Binding-site contacts:
Ligand atom C1 contacts residue ASN92 of chain 2.A at 3.9 Å.
Ligand atom C5 contacts residue PHE94 of chain 2.A at 4.2 Å (hydrophobic).
Ligand atom C2 contacts residue PHE94 of chain 2.A at 4.3 Å (hydrophobic).
Ligand atom O6 contacts residue PRO25 of chain 1.B at 3.9 Å.
Ligand atom C1 contacts residue HIS54 of chain 2.A at 3.6 Å.
Ligand atom O6 contacts residue PHE26 of chain 1.B at 3.3 Å.
Ligand atom O6 contacts residue THR95 of chain 2.A at 3.0 Å (h-bond).
Ligand atom O6 contacts residue GLY27 of chain 1.B at 3.5 Å (h-bond).
Ligand atom O3 contacts residue TRP16 of chain 2.A at 3.8 Å.
Ligand atom O2 contacts residue TRP16 of chain 2.A at 3.3 Å.
Ligand atom C1 contacts residue GLC1 of chain 2.I at 4.1 Å.
Ligand atom C1 contacts residue TRP16 of chain 2.A at 4.2 Å (hydrophobic).
Ligand atom C6 contacts residue ARG23 of chain 2.A at 4.0 Å.
Ligand atom O3 contacts residue LYS289 of chain 2.A at 3.1 Å (salt-bridge).
Ligand atom O4 contacts residue PRO25 of chain 1.B at 2.7 Å (h-bond).
Ligand atom O6 contacts residue ARG23 of chain 2.A at 3.9 Å.
Ligand atom O4 contacts residue PHE26 of chain 1.B at 3.5 Å.
Ligand atom O1 contacts residue ASP57 of chain 2.A at 2.6 Å (salt-bridge).
Ligand atom C2 contacts residue TRP16 of chain 2.A at 4.2 Å (hydrophobic).
Ligand atom C6 contacts residue PRO25 of chain 1.B at 3.5 Å (hydrophobic).
Ligand atom C4 contacts residue LYS289 of chain 2.A at 4.3 Å.
Ligand atom C3 contacts residue LYS289 of chain 2.A at 4.3 Å.
Ligand atom O4 contacts residue LYS289 of chain 2.A at 3.6 Å.
Ligand atom C3 contacts residue PHE94 of chain 2.A at 4.3 Å (hydrophobic).
Ligand atom O5 contacts residue THR95 of chain 2.A at 4.1 Å.
Ligand atom C1 contacts residue ASP57 of chain 2.A at 4.0 Å.
Ligand atom C5 contacts residue PHE26 of chain 1.B at 4.4 Å (hydrophobic).
Ligand atom O1 contacts residue TRP16 of chain 2.A at 3.9 Å.
Ligand atom C6 contacts residue THR95 of chain 2.A at 4.1 Å.
Ligand atom C6 contacts residue PHE26 of chain 1.B at 4.2 Å (hydrophobic).
Ligand atom O1 contacts residue HIS54 of chain 2.A at 3.2 Å (h-bond).
Ligand atom C1 contacts residue PHE94 of chain 2.A at 3.5 Å (hydrophobic).
Ligand atom C5 contacts residue THR95 of chain 2.A at 4.0 Å.
Ligand atom C3 contacts residue GLC1 of chain 2.I at 4.0 Å.
Ligand atom O1 contacts residue ASN92 of chain 2.A at 4.0 Å.
Ligand atom C4 contacts residue PRO25 of chain 1.B at 3.6 Å (hydrophobic).
Ligand atom O1 contacts residue PHE94 of chain 2.A at 4.4 Å.
Ligand atom O3 contacts residue GLC1 of chain 2.I at 4.0 Å.
Ligand atom C5 contacts residue PRO25 of chain 1.B at 3.9 Å (hydrophobic).
Ligand atom O2 contacts residue ASP57 of chain 2.A at 3.8 Å.

Sequence of chain 2.A:
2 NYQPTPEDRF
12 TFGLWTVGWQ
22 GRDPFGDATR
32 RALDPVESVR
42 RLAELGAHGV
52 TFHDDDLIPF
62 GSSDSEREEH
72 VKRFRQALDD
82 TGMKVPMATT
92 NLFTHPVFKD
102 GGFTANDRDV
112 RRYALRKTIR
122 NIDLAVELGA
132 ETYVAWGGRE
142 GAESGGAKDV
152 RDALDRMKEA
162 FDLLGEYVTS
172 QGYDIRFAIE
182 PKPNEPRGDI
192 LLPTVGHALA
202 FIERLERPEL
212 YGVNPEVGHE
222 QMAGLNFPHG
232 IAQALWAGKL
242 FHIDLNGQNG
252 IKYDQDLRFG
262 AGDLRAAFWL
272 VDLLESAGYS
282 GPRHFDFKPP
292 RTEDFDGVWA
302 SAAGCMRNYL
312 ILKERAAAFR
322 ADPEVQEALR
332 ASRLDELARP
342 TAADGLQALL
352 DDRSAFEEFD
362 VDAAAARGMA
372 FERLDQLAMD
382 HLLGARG

This small molecule binds to this protein.
Small molecule (SMILES): OC[C@H]1O[C@](O)(CO)[C@@H](O)[C@@H]1O

Sequence of chain 1.B:
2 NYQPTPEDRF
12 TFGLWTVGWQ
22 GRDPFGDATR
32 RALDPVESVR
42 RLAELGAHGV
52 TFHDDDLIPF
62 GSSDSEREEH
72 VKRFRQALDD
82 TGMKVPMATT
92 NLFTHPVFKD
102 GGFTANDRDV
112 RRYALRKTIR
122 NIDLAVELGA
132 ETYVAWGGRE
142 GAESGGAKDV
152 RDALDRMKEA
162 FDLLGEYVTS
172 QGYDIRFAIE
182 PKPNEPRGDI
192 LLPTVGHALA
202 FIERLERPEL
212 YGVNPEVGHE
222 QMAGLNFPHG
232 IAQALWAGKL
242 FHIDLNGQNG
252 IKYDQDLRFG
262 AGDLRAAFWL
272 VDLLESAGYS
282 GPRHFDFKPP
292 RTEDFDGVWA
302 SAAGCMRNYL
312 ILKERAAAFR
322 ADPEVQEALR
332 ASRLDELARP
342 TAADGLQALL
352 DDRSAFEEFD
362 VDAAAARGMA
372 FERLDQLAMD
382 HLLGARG